Sequence of chain 1.FA:
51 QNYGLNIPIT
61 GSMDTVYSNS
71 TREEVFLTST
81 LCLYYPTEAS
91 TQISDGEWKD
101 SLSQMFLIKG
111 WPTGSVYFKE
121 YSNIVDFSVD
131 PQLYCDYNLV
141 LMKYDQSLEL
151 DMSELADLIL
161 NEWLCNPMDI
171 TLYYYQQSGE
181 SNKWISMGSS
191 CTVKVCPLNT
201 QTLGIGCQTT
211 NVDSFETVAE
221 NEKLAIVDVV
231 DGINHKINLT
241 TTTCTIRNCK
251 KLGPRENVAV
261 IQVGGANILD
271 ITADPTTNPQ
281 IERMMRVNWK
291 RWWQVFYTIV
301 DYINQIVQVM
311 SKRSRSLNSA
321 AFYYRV

This small molecule binds to this protein.
Small molecule (SMILES): CC(=O)N[C@@H]1[C@@H](O)[C@H](O)[C@@H](CO)O[C@H]1O

Binding-site contacts:
Ligand atom C5 contacts residue ASN69 of chain 1.FA at 3.6 Å.
Ligand atom C8 contacts residue ASN69 of chain 1.FA at 4.0 Å.
Ligand atom O5 contacts residue ASN69 of chain 1.FA at 2.3 Å (h-bond).
Ligand atom C4 contacts residue ASN69 of chain 1.FA at 4.2 Å.
Ligand atom O7 contacts residue ASN69 of chain 1.FA at 4.3 Å.
Ligand atom C2 contacts residue ASN69 of chain 1.FA at 2.5 Å.
Ligand atom O6 contacts residue ASN69 of chain 1.FA at 4.4 Å.
Ligand atom C7 contacts residue ASN69 of chain 1.FA at 3.8 Å.
Ligand atom C1 contacts residue ASN69 of chain 1.FA at 1.4 Å.
Ligand atom C3 contacts residue ASN69 of chain 1.FA at 3.8 Å.
Ligand atom N2 contacts residue ASN69 of chain 1.FA at 3.0 Å (h-bond).